This protein binds this small molecule.
Small molecule (SMILES): CO[C@@H]1[C@@H](O)[C@H](C)O[C@@H](O[C@H]2[C@@H](O[C@@H]3CO[C@@H](O[C@H]4[C@@H](O[C@H]5O[C@H](C)[C@@H](O)[C@H](O[C@H]6O[C@H](CO)[C@@H](O)[C@H](O)[C@@H]6O)[C@@H]5O)[C@H](O[C@H]5O[C@H](CO)[C@H](O)[C@H](O)[C@H]5O)[C@H](O[C@H]5[C@H](O[C@@H]6OC[C@@H](O)[C@H](O)[C@H]6O)[C@@H](CO)OC[C@@H]5O)O[C@H]4C)[C@H](O)[C@H]3O)O[C@@H](C)[C@H](O)[C@H]2O)[C@@H]1OC

Sequence of chain 1.D:
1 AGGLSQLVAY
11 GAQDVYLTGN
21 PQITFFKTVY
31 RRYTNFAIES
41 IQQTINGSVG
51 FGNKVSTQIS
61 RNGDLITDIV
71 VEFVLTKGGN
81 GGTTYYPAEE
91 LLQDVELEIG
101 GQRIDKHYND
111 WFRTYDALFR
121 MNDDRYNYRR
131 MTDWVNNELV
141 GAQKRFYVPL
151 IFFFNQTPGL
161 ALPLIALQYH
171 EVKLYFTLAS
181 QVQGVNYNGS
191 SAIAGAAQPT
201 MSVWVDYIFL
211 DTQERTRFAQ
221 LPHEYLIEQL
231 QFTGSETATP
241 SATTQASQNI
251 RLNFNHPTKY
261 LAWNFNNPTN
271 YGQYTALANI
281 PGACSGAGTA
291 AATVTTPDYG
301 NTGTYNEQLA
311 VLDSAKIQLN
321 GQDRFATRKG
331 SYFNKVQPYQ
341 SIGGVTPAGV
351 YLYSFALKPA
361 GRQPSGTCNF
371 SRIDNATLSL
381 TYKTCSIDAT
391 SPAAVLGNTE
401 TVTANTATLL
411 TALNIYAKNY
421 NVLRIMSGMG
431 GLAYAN

Sequence of chain 3.D:
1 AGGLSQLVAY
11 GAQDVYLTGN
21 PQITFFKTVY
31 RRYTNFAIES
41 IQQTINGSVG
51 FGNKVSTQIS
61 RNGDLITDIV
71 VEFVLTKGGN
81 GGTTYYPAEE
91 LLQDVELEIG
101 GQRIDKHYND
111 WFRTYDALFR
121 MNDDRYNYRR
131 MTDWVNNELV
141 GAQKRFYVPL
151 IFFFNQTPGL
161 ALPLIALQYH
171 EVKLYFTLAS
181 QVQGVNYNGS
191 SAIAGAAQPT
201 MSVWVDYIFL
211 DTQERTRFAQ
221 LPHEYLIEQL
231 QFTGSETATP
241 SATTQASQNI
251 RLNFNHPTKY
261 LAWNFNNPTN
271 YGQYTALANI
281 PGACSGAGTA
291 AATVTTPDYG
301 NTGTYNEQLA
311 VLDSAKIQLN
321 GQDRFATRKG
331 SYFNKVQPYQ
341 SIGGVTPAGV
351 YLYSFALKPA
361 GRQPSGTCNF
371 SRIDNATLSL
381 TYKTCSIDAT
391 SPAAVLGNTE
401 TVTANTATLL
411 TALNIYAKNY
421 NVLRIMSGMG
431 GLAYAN

Binding-site contacts:
Ligand atom C6 contacts residue GLY81 of chain 1.D at 3.9 Å.
Ligand atom O4 contacts residue SER285 of chain 1.D at 3.1 Å (h-bond).
Ligand atom O3 contacts residue SER285 of chain 1.D at 3.6 Å.
Ligand atom O2 contacts residue LEU139 of chain 1.D at 3.5 Å.
Ligand atom C3 contacts residue ASP298 of chain 1.D at 3.9 Å.
Ligand atom O5 contacts residue ASN301 of chain 1.D at 2.3 Å (h-bond).
Ligand atom C2 contacts residue ASP298 of chain 1.D at 3.5 Å.
Ligand atom C6 contacts residue GLY82 of chain 1.D at 3.5 Å.
Ligand atom O4 contacts residue GLY286 of chain 1.D at 3.2 Å (h-bond).
Ligand atom C1 contacts residue ASP298 of chain 1.D at 3.8 Å.
Ligand atom O3 contacts residue CYS284 of chain 1.D at 3.7 Å.
Ligand atom C1 contacts residue ASN301 of chain 1.D at 1.5 Å.
Ligand atom C4 contacts residue ASP298 of chain 1.D at 3.4 Å.
Ligand atom C2 contacts residue GLY81 of chain 1.D at 3.9 Å.
Ligand atom O3 contacts residue BGC1 of chain 3.P at 2.9 Å (h-bond).
Ligand atom O2 contacts residue ASN301 of chain 1.D at 2.9 Å (h-bond).
Ligand atom O3 contacts residue ASN80 of chain 1.D at 3.7 Å.
Ligand atom O2 contacts residue ASN80 of chain 1.D at 3.8 Å.
Ligand atom O5 contacts residue GLY81 of chain 1.D at 3.4 Å (h-bond).
Ligand atom C1 contacts residue GLY81 of chain 1.D at 3.6 Å.
Ligand atom C3 contacts residue ASN301 of chain 1.D at 3.8 Å.
Ligand atom C2 contacts residue ASN301 of chain 1.D at 2.4 Å.
Ligand atom O5 contacts residue GLY82 of chain 1.D at 4.0 Å.
Ligand atom O6 contacts residue ASP298 of chain 1.D at 3.4 Å (salt-bridge).
Ligand atom O2 contacts residue GLY82 of chain 1.D at 3.8 Å.
Ligand atom O3 contacts residue GLY286 of chain 1.D at 2.6 Å (h-bond).
Ligand atom O6 contacts residue TYR299 of chain 1.D at 3.7 Å.
Ligand atom C5 contacts residue ASN301 of chain 1.D at 3.6 Å.
Ligand atom C27 contacts residue BGC1 of chain 3.P at 3.4 Å.
Ligand atom C4 contacts residue GLY286 of chain 1.D at 4.0 Å.
Ligand atom C6 contacts residue ASN137 of chain 1.D at 3.6 Å.
Ligand atom O2 contacts residue GLY81 of chain 1.D at 3.1 Å (h-bond).
Ligand atom O3 contacts residue LEU139 of chain 1.D at 3.4 Å.
Ligand atom C3 contacts residue GLY286 of chain 1.D at 3.7 Å.
Ligand atom C5 contacts residue ASP298 of chain 1.D at 3.8 Å.
Ligand atom C3 contacts residue LEU139 of chain 1.D at 3.9 Å (hydrophobic).
Ligand atom C6 contacts residue LEU139 of chain 1.D at 3.6 Å (hydrophobic).
Ligand atom O2 contacts residue ASP298 of chain 1.D at 2.7 Å (salt-bridge).
Ligand atom O3 contacts residue ALA287 of chain 1.D at 3.8 Å.
Ligand atom O6 contacts residue GLY82 of chain 1.D at 2.7 Å (h-bond).